Sequence of chain 1.C:
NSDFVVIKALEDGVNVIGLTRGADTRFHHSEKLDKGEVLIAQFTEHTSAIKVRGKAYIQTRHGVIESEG

Binding-site contacts:
Ligand atom O contacts residue THR47 of chain 1.D at 3.5 Å (h-bond).
Ligand atom NE1 contacts residue ALA44 of chain 1.D at 3.8 Å.
Ligand atom CH2 contacts residue GLY21 of chain 1.D at 3.5 Å.
Ligand atom NE1 contacts residue GLN45 of chain 1.D at 2.8 Å (h-bond).
Ligand atom C contacts residue GLY25 of chain 1.C at 3.4 Å.
Ligand atom CE3 contacts residue HIS31 of chain 1.D at 3.9 Å.
Ligand atom CB contacts residue THR23 of chain 1.C at 3.8 Å.
Ligand atom OXT contacts residue GLY25 of chain 1.C at 4.0 Å.
Ligand atom C contacts residue THR50 of chain 1.D at 3.8 Å.
Ligand atom N contacts residue THR23 of chain 1.C at 2.8 Å (h-bond).
Ligand atom O contacts residue SER51 of chain 1.C at 3.0 Å (h-bond).
Ligand atom CA contacts residue GLY25 of chain 1.C at 3.5 Å.
Ligand atom CE2 contacts residue GLN45 of chain 1.D at 3.8 Å.
Ligand atom C contacts residue SER51 of chain 1.C at 3.7 Å.
Ligand atom CZ2 contacts residue ALA44 of chain 1.D at 4.0 Å (hydrophobic).
Ligand atom O contacts residue ARG24 of chain 1.C at 3.5 Å.
Ligand atom CD1 contacts residue THR47 of chain 1.D at 3.7 Å.
Ligand atom CA contacts residue SER51 of chain 1.C at 4.0 Å.
Ligand atom CH2 contacts residue ILE20 of chain 1.D at 4.0 Å (hydrophobic).
Ligand atom CG contacts residue SER51 of chain 1.C at 3.9 Å.
Ligand atom CZ2 contacts residue THR50 of chain 1.D at 3.8 Å.
Ligand atom CA contacts residue THR28 of chain 1.C at 3.2 Å.
Ligand atom CD1 contacts residue GLN45 of chain 1.D at 3.5 Å.
Ligand atom CE2 contacts residue THR50 of chain 1.D at 4.0 Å.
Ligand atom CZ3 contacts residue GLY21 of chain 1.D at 3.6 Å.
Ligand atom CD2 contacts residue THR50 of chain 1.D at 3.9 Å.
Ligand atom CB contacts residue THR28 of chain 1.C at 3.6 Å.
Ligand atom OXT contacts residue THR47 of chain 1.D at 2.5 Å (h-bond).
Ligand atom OXT contacts residue THR50 of chain 1.D at 2.7 Å (h-bond).
Ligand atom CB contacts residue SER51 of chain 1.C at 3.5 Å.
Ligand atom CA contacts residue THR23 of chain 1.C at 3.8 Å.
Ligand atom OXT contacts residue HIS49 of chain 1.D at 3.8 Å.
Ligand atom N contacts residue ASP27 of chain 1.C at 3.1 Å (salt-bridge).
Ligand atom C contacts residue THR47 of chain 1.D at 3.4 Å.
Ligand atom N contacts residue THR28 of chain 1.C at 2.8 Å (h-bond).
Ligand atom CZ2 contacts residue ILE53 of chain 1.D at 3.7 Å (hydrophobic).
Ligand atom O contacts residue GLY25 of chain 1.C at 3.0 Å (h-bond).
Ligand atom CD1 contacts residue SER51 of chain 1.C at 3.6 Å.
Ligand atom N contacts residue ARG24 of chain 1.C at 3.9 Å.
Ligand atom N contacts residue GLY25 of chain 1.C at 2.8 Å (h-bond).

Sequence of chain 1.D:
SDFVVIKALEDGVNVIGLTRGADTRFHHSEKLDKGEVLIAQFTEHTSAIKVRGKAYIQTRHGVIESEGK

This small molecule binds to this protein.
Small molecule (SMILES): N[C@@H](Cc1c[nH]c2ccccc12)C(=O)O